The small molecule below binds the protein below.
Small molecule (SMILES): OC[C@H]1O[C@H](OC[C@H]2O[C@@](O)(CO)[C@@H](O)[C@@H]2O)[C@H](O)[C@@H](O)[C@@H]1O

Sequence of chain 1.A:
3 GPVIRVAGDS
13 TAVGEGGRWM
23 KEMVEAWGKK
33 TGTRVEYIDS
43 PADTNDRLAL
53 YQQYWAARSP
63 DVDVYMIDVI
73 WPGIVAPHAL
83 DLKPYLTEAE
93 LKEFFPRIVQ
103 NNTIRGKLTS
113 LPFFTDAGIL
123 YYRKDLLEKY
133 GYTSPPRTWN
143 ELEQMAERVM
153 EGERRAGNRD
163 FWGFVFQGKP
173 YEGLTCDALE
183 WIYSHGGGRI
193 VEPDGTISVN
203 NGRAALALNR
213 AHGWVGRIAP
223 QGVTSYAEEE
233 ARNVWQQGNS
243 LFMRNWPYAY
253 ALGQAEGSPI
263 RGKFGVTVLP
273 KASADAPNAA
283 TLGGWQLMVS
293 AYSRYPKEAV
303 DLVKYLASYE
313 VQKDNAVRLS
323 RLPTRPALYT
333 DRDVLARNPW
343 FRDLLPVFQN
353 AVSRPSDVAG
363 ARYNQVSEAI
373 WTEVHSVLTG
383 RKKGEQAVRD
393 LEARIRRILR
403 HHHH

Binding-site contacts:
Ligand atom O2 contacts residue VAL15 of chain 1.A at 3.6 Å.
Ligand atom O3 contacts residue ARG323 of chain 1.A at 2.8 Å (salt-bridge).
Ligand atom O1 contacts residue TRP248 of chain 1.A at 3.5 Å.
Ligand atom O4 contacts residue ARG356 of chain 1.A at 2.8 Å (salt-bridge).
Ligand atom C6 contacts residue GLY175 of chain 1.A at 3.7 Å.
Ligand atom O3 contacts residue ARG356 of chain 1.A at 3.0 Å (salt-bridge).
Ligand atom O2 contacts residue TYR250 of chain 1.A at 3.3 Å.
Ligand atom O3 contacts residue GLY286 of chain 1.A at 3.1 Å (h-bond).
Ligand atom C3 contacts residue ASP70 of chain 1.A at 3.2 Å.
Ligand atom O2 contacts residue TRP287 of chain 1.A at 3.1 Å (h-bond).
Ligand atom O5 contacts residue TRP248 of chain 1.A at 3.2 Å (h-bond).
Ligand atom O2 contacts residue GLY286 of chain 1.A at 3.0 Å (h-bond).
Ligand atom O4 contacts residue THR46 of chain 1.A at 3.6 Å.
Ligand atom C3 contacts residue TRP287 of chain 1.A at 3.7 Å (hydrophobic).
Ligand atom C2 contacts residue TRP287 of chain 1.A at 3.7 Å (hydrophobic).
Ligand atom O6 contacts residue TRP287 of chain 1.A at 3.0 Å (h-bond).
Ligand atom O6 contacts residue GLY175 of chain 1.A at 3.4 Å.
Ligand atom O5 contacts residue GLU230 of chain 1.A at 3.3 Å (salt-bridge).
Ligand atom O3 contacts residue ASP11 of chain 1.A at 2.7 Å (salt-bridge).
Ligand atom C4 contacts residue ARG356 of chain 1.A at 3.7 Å.
Ligand atom O4 contacts residue ARG49 of chain 1.A at 2.6 Å (salt-bridge).
Ligand atom C4 contacts residue ASP70 of chain 1.A at 3.5 Å.
Ligand atom O1 contacts residue ASP118 of chain 1.A at 2.6 Å (salt-bridge).
Ligand atom C1 contacts residue ASP118 of chain 1.A at 3.3 Å.
Ligand atom O6 contacts residue GLU230 of chain 1.A at 2.8 Å (salt-bridge).
Ligand atom O3 contacts residue PHE116 of chain 1.A at 3.5 Å.
Ligand atom C3 contacts residue ASP11 of chain 1.A at 3.7 Å.
Ligand atom O1 contacts residue TYR250 of chain 1.A at 3.6 Å.
Ligand atom C6 contacts residue GLU230 of chain 1.A at 3.5 Å.
Ligand atom O4 contacts residue GLU174 of chain 1.A at 3.7 Å.
Ligand atom C4 contacts residue ASP11 of chain 1.A at 3.7 Å.
Ligand atom O3 contacts residue ASP70 of chain 1.A at 2.6 Å (salt-bridge).
Ligand atom O6 contacts residue TYR173 of chain 1.A at 3.5 Å.
Ligand atom O4 contacts residue ASP70 of chain 1.A at 2.6 Å (salt-bridge).
Ligand atom O2 contacts residue ASP118 of chain 1.A at 2.7 Å (salt-bridge).
Ligand atom C1 contacts residue TRP248 of chain 1.A at 3.6 Å (hydrophobic).
Ligand atom O4 contacts residue ASP11 of chain 1.A at 2.6 Å (salt-bridge).
Ligand atom C4 contacts residue TRP287 of chain 1.A at 3.6 Å (hydrophobic).
Ligand atom C2 contacts residue ASP118 of chain 1.A at 3.5 Å.
Ligand atom O3 contacts residue GLY285 of chain 1.A at 3.1 Å.